Binding-site contacts:
Ligand atom O6 contacts residue VAL193 of chain 1.E at 3.8 Å.
Ligand atom C3 contacts residue ASN65 of chain 1.E at 3.8 Å.
Ligand atom C7 contacts residue ASN65 of chain 1.E at 3.6 Å.
Ligand atom C4 contacts residue ASN65 of chain 1.E at 4.2 Å.
Ligand atom O7 contacts residue ASN65 of chain 1.E at 4.0 Å.
Ligand atom C6 contacts residue TYR194 of chain 1.E at 4.4 Å (hydrophobic).
Ligand atom N2 contacts residue ASN65 of chain 1.E at 2.9 Å (h-bond).
Ligand atom O5 contacts residue TYR195 of chain 1.E at 3.8 Å.
Ligand atom C2 contacts residue TYR195 of chain 1.E at 4.3 Å (hydrophobic).
Ligand atom C5 contacts residue VAL193 of chain 1.E at 4.5 Å (hydrophobic).
Ligand atom C1 contacts residue TYR195 of chain 1.E at 4.1 Å (hydrophobic).
Ligand atom C7 contacts residue TYR195 of chain 1.E at 4.3 Å (hydrophobic).
Ligand atom O7 contacts residue TYR195 of chain 1.E at 3.5 Å.
Ligand atom O6 contacts residue TYR195 of chain 1.E at 3.4 Å.
Ligand atom C1 contacts residue ASN65 of chain 1.E at 1.4 Å.
Ligand atom C2 contacts residue ASN65 of chain 1.E at 2.5 Å.
Ligand atom O6 contacts residue TYR194 of chain 1.E at 3.3 Å (h-bond).
Ligand atom C6 contacts residue VAL193 of chain 1.E at 3.6 Å (hydrophobic).
Ligand atom C5 contacts residue ASN65 of chain 1.E at 3.7 Å.
Ligand atom O5 contacts residue VAL193 of chain 1.E at 4.2 Å.
Ligand atom O5 contacts residue ASN65 of chain 1.E at 2.4 Å (h-bond).

Sequence of chain 1.E:
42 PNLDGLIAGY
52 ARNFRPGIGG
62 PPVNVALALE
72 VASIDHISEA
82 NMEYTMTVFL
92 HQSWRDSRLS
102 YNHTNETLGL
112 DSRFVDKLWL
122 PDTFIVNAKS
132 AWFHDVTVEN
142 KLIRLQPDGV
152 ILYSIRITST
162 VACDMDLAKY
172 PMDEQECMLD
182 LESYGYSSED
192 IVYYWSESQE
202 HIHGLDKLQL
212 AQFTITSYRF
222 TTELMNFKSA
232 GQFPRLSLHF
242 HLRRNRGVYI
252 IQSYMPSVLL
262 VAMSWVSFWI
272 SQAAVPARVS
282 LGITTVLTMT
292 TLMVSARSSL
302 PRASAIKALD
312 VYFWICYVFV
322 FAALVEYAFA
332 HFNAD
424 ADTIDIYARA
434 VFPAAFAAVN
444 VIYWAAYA

This small molecule binds to this protein.
Small molecule (SMILES): CC(=O)N[C@@H]1[C@@H](O)[C@H](O)[C@@H](CO)O[C@H]1O